Sequence of chain 1.B:
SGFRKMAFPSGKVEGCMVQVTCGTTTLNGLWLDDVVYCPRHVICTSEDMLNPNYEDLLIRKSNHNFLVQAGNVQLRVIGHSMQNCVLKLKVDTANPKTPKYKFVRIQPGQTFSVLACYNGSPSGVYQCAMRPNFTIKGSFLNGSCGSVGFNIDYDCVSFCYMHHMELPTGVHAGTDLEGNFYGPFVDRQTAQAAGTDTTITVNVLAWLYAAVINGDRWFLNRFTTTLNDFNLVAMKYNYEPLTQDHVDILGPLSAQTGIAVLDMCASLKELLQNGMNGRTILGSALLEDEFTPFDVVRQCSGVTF

A protein and the small-molecule ligand that binds it are described below.
Small molecule (SMILES): CC(C)(C)c1ccc(N(C(=O)c2c[nH]cn2)[C@@H](C(=O)NC2CCCCC2)c2cccnc2)cc1

Binding-site contacts:
Ligand atom C10 contacts residue GLN189 of chain 1.B at 3.8 Å.
Ligand atom C26 contacts residue ASP187 of chain 1.B at 3.7 Å.
Ligand atom C16 contacts residue LEU141 of chain 1.B at 3.5 Å (hydrophobic).
Ligand atom C15 contacts residue ASN142 of chain 1.B at 3.2 Å.
Ligand atom C17 contacts residue HIS163 of chain 1.B at 3.8 Å.
Ligand atom C30 contacts residue CYS145 of chain 1.B at 3.4 Å (hydrophobic).
Ligand atom N32 contacts residue THR25 of chain 1.B at 3.7 Å.
Ligand atom C17 contacts residue SER144 of chain 1.B at 3.6 Å.
Ligand atom C25 contacts residue GLN189 of chain 1.B at 3.5 Å.
Ligand atom C17 contacts residue LEU141 of chain 1.B at 3.5 Å (hydrophobic).
Ligand atom O13 contacts residue MET165 of chain 1.B at 3.4 Å.
Ligand atom C31 contacts residue HIS41 of chain 1.B at 3.5 Å.
Ligand atom C05 contacts residue GLU166 of chain 1.B at 3.9 Å.
Ligand atom C33 contacts residue THR26 of chain 1.B at 3.7 Å.
Ligand atom C19 contacts residue HIS163 of chain 1.B at 3.8 Å.
Ligand atom C31 contacts residue CYS145 of chain 1.B at 3.7 Å (hydrophobic).
Ligand atom N18 contacts residue HIS163 of chain 1.B at 2.9 Å (h-bond).
Ligand atom C16 contacts residue ASN142 of chain 1.B at 3.7 Å.
Ligand atom C17 contacts residue PHE140 of chain 1.B at 3.6 Å (hydrophobic).
Ligand atom N34 contacts residue CYS145 of chain 1.B at 3.8 Å.
Ligand atom C29 contacts residue HIS41 of chain 1.B at 3.9 Å.
Ligand atom N18 contacts residue SER144 of chain 1.B at 3.5 Å (h-bond).
Ligand atom O01 contacts residue GLY143 of chain 1.B at 3.0 Å (h-bond).
Ligand atom C28 contacts residue HIS164 of chain 1.B at 3.6 Å.
Ligand atom C16 contacts residue PHE140 of chain 1.B at 3.7 Å (hydrophobic).
Ligand atom C02 contacts residue CYS145 of chain 1.B at 3.6 Å (hydrophobic).
Ligand atom C26 contacts residue HIS41 of chain 1.B at 3.8 Å.
Ligand atom C28 contacts residue HIS41 of chain 1.B at 3.6 Å.
Ligand atom C29 contacts residue HIS164 of chain 1.B at 3.3 Å.
Ligand atom C25 contacts residue ARG188 of chain 1.B at 3.7 Å.
Ligand atom N32 contacts residue HIS41 of chain 1.B at 3.7 Å.
Ligand atom O01 contacts residue ASN142 of chain 1.B at 3.2 Å.
Ligand atom C16 contacts residue GLU166 of chain 1.B at 3.6 Å.
Ligand atom C27 contacts residue MET49 of chain 1.B at 3.7 Å (hydrophobic).
Ligand atom C19 contacts residue GLU166 of chain 1.B at 3.8 Å.
Ligand atom N34 contacts residue GLY143 of chain 1.B at 3.5 Å (h-bond).
Ligand atom C17 contacts residue GLU166 of chain 1.B at 3.8 Å.
Ligand atom O13 contacts residue GLU166 of chain 1.B at 2.8 Å (salt-bridge).
Ligand atom C25 contacts residue MET49 of chain 1.B at 3.6 Å (hydrophobic).
Ligand atom C26 contacts residue ARG188 of chain 1.B at 3.8 Å.